Binding-site contacts:
Ligand atom C8 contacts residue GLN89 of chain 1.C at 3.5 Å.
Ligand atom O7 contacts residue GLN89 of chain 1.C at 3.5 Å (h-bond).
Ligand atom C7 contacts residue ALA86 of chain 1.C at 4.1 Å (hydrophobic).
Ligand atom C7 contacts residue GLN89 of chain 1.C at 3.3 Å.
Ligand atom O3 contacts residue GLN89 of chain 1.C at 3.2 Å (h-bond).
Ligand atom O7 contacts residue ALA86 of chain 1.C at 3.3 Å.
Ligand atom C3 contacts residue GLN89 of chain 1.C at 4.3 Å.
Ligand atom N2 contacts residue ASN77 of chain 1.C at 2.8 Å (h-bond).
Ligand atom C2 contacts residue ASN77 of chain 1.C at 2.3 Å.
Ligand atom N2 contacts residue GLN89 of chain 1.C at 3.7 Å.
Ligand atom C7 contacts residue ASN77 of chain 1.C at 3.3 Å.
Ligand atom C1 contacts residue ASN80 of chain 1.C at 3.5 Å.
Ligand atom C8 contacts residue VAL87 of chain 1.C at 4.2 Å (hydrophobic).
Ligand atom C4 contacts residue ASN77 of chain 1.C at 4.2 Å.
Ligand atom O7 contacts residue ASN77 of chain 1.C at 3.4 Å (h-bond).
Ligand atom C6 contacts residue LEU84 of chain 1.C at 4.3 Å (hydrophobic).
Ligand atom C8 contacts residue ASN77 of chain 1.C at 4.5 Å.
Ligand atom O7 contacts residue VAL87 of chain 1.C at 2.9 Å (h-bond).
Ligand atom C6 contacts residue ASN80 of chain 1.C at 3.7 Å.
Ligand atom O5 contacts residue ASN77 of chain 1.C at 2.3 Å (h-bond).
Ligand atom C7 contacts residue VAL87 of chain 1.C at 3.9 Å (hydrophobic).
Ligand atom O5 contacts residue ASN80 of chain 1.C at 3.0 Å (h-bond).
Ligand atom O7 contacts residue LEU85 of chain 1.C at 4.4 Å.
Ligand atom C2 contacts residue GLN89 of chain 1.C at 4.3 Å.
Ligand atom C3 contacts residue ASN77 of chain 1.C at 3.7 Å.
Ligand atom C1 contacts residue SER79 of chain 1.C at 4.5 Å.
Ligand atom O6 contacts residue LEU84 of chain 1.C at 3.7 Å.
Ligand atom O5 contacts residue LEU84 of chain 1.C at 3.9 Å.
Ligand atom C5 contacts residue ASN77 of chain 1.C at 3.6 Å.
Ligand atom C8 contacts residue ALA86 of chain 1.C at 4.1 Å (hydrophobic).
Ligand atom C1 contacts residue ASN77 of chain 1.C at 1.4 Å.
Ligand atom C5 contacts residue ASN80 of chain 1.C at 3.4 Å.

Sequence of chain 1.C:
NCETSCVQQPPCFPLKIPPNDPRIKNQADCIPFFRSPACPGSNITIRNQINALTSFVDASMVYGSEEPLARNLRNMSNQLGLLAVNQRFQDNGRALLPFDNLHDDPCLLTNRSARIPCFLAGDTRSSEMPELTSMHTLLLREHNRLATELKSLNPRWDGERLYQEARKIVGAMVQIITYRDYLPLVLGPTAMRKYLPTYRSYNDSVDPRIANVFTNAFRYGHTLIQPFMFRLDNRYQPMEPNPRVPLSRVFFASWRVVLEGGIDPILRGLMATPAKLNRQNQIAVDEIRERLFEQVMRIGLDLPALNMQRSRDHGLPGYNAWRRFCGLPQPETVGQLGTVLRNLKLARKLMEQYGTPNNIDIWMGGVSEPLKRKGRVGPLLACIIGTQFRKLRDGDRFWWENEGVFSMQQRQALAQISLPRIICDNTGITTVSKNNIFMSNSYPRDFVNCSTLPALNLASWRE

A small-molecule ligand and the protein it binds are described below.
Small molecule (SMILES): CC(=O)N[C@@H]1[C@@H](O)[C@H](O)[C@@H](CO)O[C@H]1O